This small molecule binds to this protein.
Small molecule (SMILES): O=C(O)CNC(=O)Cn1ccc2ccc(Br)cc21

Sequence of chain 3.A:
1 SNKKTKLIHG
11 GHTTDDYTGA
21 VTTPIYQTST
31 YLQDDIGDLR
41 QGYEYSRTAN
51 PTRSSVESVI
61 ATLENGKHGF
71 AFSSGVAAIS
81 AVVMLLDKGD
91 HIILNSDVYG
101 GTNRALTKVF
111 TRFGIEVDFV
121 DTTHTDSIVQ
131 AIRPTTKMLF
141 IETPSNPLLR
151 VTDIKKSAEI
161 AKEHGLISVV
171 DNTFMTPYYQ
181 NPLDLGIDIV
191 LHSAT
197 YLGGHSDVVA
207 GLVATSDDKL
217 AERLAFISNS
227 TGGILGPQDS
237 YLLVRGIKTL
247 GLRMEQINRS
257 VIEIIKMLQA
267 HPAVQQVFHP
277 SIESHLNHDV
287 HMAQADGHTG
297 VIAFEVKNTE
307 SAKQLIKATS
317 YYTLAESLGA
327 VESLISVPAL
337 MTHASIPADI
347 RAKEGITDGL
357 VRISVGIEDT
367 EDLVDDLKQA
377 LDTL

Binding-site contacts:
Ligand atom C10 contacts residue SER1 of chain 3.A at 3.7 Å.
Ligand atom C5 contacts residue HIS9 of chain 3.A at 4.5 Å.
Ligand atom C7 contacts residue LYS6 of chain 3.A at 4.0 Å.
Ligand atom C11 contacts residue SER1 of chain 3.A at 3.3 Å.
Ligand atom C7 contacts residue SER1 of chain 3.A at 3.3 Å.
Ligand atom N2 contacts residue SER1 of chain 3.A at 3.7 Å.
Ligand atom C3 contacts residue LYS6 of chain 3.A at 3.8 Å.
Ligand atom C3 contacts residue THR62 of chain 3.A at 4.2 Å.
Ligand atom C4 contacts residue LYS6 of chain 3.A at 4.2 Å.
Ligand atom C2 contacts residue LYS6 of chain 3.A at 3.9 Å.
Ligand atom C11 contacts residue LYS6 of chain 3.A at 4.1 Å.
Ligand atom C9 contacts residue LYS6 of chain 3.A at 3.9 Å.
Ligand atom O1 contacts residue SER1 of chain 3.A at 3.3 Å (h-bond).
Ligand atom C8 contacts residue SER1 of chain 3.A at 4.5 Å.
Ligand atom C6 contacts residue LYS6 of chain 3.A at 4.0 Å.
Ligand atom C9 contacts residue THR62 of chain 3.A at 4.2 Å.
Ligand atom C2 contacts residue ASN65 of chain 3.A at 4.3 Å.
Ligand atom O1 contacts residue LYS6 of chain 3.A at 3.0 Å.
Ligand atom BR contacts residue SER1 of chain 3.A at 3.2 Å.
Ligand atom N1 contacts residue LYS6 of chain 3.A at 4.1 Å.
Ligand atom C6 contacts residue SER1 of chain 3.A at 3.8 Å.
Ligand atom C8 contacts residue LYS6 of chain 3.A at 3.9 Å.
Ligand atom BR contacts residue HIS9 of chain 3.A at 4.2 Å.
Ligand atom BR contacts residue LYS6 of chain 3.A at 3.9 Å.
Ligand atom C5 contacts residue GLY10 of chain 3.A at 3.7 Å.
Ligand atom BR contacts residue TYR317 of chain 2.A at 4.1 Å.
Ligand atom C5 contacts residue LYS6 of chain 3.A at 4.1 Å.
Ligand atom C4 contacts residue THR62 of chain 3.A at 3.9 Å.
Ligand atom C4 contacts residue GLY10 of chain 3.A at 4.1 Å.
Ligand atom BR contacts residue THR5 of chain 3.A at 4.2 Å.

Sequence of chain 2.A:
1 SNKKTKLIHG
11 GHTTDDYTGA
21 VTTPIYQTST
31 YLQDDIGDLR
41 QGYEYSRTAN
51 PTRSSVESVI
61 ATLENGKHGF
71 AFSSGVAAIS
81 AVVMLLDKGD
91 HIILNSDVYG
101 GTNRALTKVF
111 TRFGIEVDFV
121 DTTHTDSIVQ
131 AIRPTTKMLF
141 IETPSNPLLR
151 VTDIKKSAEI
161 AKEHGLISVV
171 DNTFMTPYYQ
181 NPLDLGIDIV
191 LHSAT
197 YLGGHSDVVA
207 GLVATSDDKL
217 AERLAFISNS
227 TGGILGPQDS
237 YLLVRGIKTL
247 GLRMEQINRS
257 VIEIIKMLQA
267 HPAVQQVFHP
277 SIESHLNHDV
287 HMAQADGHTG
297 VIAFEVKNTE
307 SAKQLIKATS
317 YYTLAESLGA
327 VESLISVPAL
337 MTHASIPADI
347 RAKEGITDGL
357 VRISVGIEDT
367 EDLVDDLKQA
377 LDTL